This small molecule binds to this protein.
Small molecule (SMILES): CC(=O)N[C@H]1[C@H](O[C@H]2[C@H](O)[C@@H](NC(C)=O)CO[C@@H]2CO)O[C@H](CO)[C@@H](O[C@@H]2O[C@H](CO)[C@@H](O)[C@H](O)[C@@H]2O)[C@@H]1O

Sequence of chain 2.D:
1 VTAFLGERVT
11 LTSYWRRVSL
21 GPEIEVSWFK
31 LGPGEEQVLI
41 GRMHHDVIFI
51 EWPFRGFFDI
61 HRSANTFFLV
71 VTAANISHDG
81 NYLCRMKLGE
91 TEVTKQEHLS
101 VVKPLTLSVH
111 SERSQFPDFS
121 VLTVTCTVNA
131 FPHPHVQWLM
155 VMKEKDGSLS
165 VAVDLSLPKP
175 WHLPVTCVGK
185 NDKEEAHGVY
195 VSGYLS

Binding-site contacts:
Ligand atom C1 contacts residue PRO53 of chain 2.D at 4.3 Å (hydrophobic).
Ligand atom O6 contacts residue PHE58 of chain 2.D at 4.0 Å.
Ligand atom C4 contacts residue PHE57 of chain 2.D at 4.0 Å (hydrophobic).
Ligand atom C1 contacts residue PHE57 of chain 2.D at 4.3 Å (hydrophobic).
Ligand atom C7 contacts residue ASN75 of chain 2.D at 3.5 Å.
Ligand atom C4 contacts residue ASN75 of chain 2.D at 4.2 Å.
Ligand atom O6 contacts residue PHE54 of chain 2.D at 4.0 Å.
Ligand atom C2 contacts residue ASN75 of chain 2.D at 2.4 Å.
Ligand atom O7 contacts residue ASN75 of chain 2.D at 3.7 Å.
Ligand atom C3 contacts residue ASN75 of chain 2.D at 3.8 Å.
Ligand atom C2 contacts residue PHE57 of chain 2.D at 4.3 Å (hydrophobic).
Ligand atom C3 contacts residue PRO53 of chain 2.D at 3.9 Å (hydrophobic).
Ligand atom C2 contacts residue PRO53 of chain 2.D at 4.0 Å (hydrophobic).
Ligand atom C6 contacts residue PHE57 of chain 2.D at 4.2 Å (hydrophobic).
Ligand atom C6 contacts residue HIS78 of chain 2.D at 3.5 Å.
Ligand atom O5 contacts residue PHE57 of chain 2.D at 3.9 Å.
Ligand atom C1 contacts residue ASN75 of chain 2.D at 1.4 Å.
Ligand atom C8 contacts residue PHE54 of chain 2.D at 3.4 Å (hydrophobic).
Ligand atom C1 contacts residue SER77 of chain 2.D at 4.3 Å.
Ligand atom O5 contacts residue ASN75 of chain 2.D at 2.4 Å (h-bond).
Ligand atom O6 contacts residue HIS78 of chain 2.D at 3.0 Å (h-bond).
Ligand atom C7 contacts residue PRO53 of chain 2.D at 4.3 Å (hydrophobic).
Ligand atom C8 contacts residue PRO53 of chain 2.D at 3.7 Å (hydrophobic).
Ligand atom C5 contacts residue HIS78 of chain 2.D at 3.7 Å.
Ligand atom O5 contacts residue HIS78 of chain 2.D at 2.9 Å (h-bond).
Ligand atom N2 contacts residue ASN75 of chain 2.D at 2.9 Å (h-bond).
Ligand atom C1 contacts residue HIS78 of chain 2.D at 3.8 Å.
Ligand atom O6 contacts residue SER77 of chain 2.D at 4.2 Å.
Ligand atom O3 contacts residue PRO53 of chain 2.D at 4.4 Å.
Ligand atom N2 contacts residue PRO53 of chain 2.D at 3.3 Å (h-bond).
Ligand atom C8 contacts residue LYS159 of chain 2.D at 4.3 Å.
Ligand atom O3 contacts residue PHE57 of chain 2.D at 4.3 Å.
Ligand atom C5 contacts residue ASN75 of chain 2.D at 3.7 Å.